This protein binds this small molecule.
Small molecule (SMILES): OC[C@H]1O[C@@H](O)[C@H](O)[C@@H](O)[C@@H]1O

Sequence of chain 1.B:
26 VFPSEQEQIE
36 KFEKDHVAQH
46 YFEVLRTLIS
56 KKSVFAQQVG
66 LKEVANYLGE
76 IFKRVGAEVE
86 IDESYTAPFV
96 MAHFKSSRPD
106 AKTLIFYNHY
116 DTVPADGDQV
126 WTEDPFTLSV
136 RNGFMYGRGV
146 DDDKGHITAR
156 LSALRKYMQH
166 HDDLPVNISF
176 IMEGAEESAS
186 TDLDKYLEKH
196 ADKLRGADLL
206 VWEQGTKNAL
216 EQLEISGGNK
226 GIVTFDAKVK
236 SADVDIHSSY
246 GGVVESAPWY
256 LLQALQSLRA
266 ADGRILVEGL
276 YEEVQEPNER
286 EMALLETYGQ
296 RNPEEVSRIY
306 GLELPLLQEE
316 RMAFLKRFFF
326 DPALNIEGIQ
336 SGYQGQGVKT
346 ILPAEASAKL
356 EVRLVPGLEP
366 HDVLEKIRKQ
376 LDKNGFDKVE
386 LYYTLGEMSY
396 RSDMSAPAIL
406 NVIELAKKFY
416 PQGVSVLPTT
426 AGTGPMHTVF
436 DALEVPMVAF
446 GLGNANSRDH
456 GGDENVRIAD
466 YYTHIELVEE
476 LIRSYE

Binding-site contacts:
Ligand atom C3 contacts residue PRO402 of chain 1.B at 4.2 Å (hydrophobic).
Ligand atom O6 contacts residue TYR480 of chain 1.B at 3.8 Å.
Ligand atom O2 contacts residue PRO402 of chain 1.B at 3.3 Å.
Ligand atom C2 contacts residue LYS107 of chain 1.B at 4.1 Å.
Ligand atom O1 contacts residue ALA403 of chain 1.B at 4.5 Å.
Ligand atom O5 contacts residue LYS107 of chain 1.B at 3.7 Å.
Ligand atom O5 contacts residue ASP203 of chain 1.B at 3.7 Å.
Ligand atom C6 contacts residue SER479 of chain 1.B at 3.0 Å.
Ligand atom O1 contacts residue TYR480 of chain 1.B at 4.3 Å.
Ligand atom C1 contacts residue ASP203 of chain 1.B at 3.3 Å.
Ligand atom C5 contacts residue TYR480 of chain 1.B at 4.3 Å (hydrophobic).
Ligand atom C5 contacts residue ASN406 of chain 1.B at 3.6 Å.
Ligand atom C6 contacts residue ASN406 of chain 1.B at 3.7 Å.
Ligand atom O4 contacts residue ASN406 of chain 1.B at 3.3 Å.
Ligand atom O5 contacts residue TYR480 of chain 1.B at 3.6 Å.
Ligand atom O6 contacts residue SER479 of chain 1.B at 2.9 Å (h-bond).
Ligand atom O1 contacts residue LYS107 of chain 1.B at 2.9 Å (salt-bridge).
Ligand atom C3 contacts residue ASN406 of chain 1.B at 4.1 Å.
Ligand atom O2 contacts residue ALA403 of chain 1.B at 3.8 Å.
Ligand atom C5 contacts residue SER479 of chain 1.B at 4.4 Å.
Ligand atom C1 contacts residue LYS107 of chain 1.B at 3.8 Å.
Ligand atom C1 contacts residue TYR480 of chain 1.B at 4.4 Å (hydrophobic).
Ligand atom C1 contacts residue ALA403 of chain 1.B at 4.2 Å (hydrophobic).
Ligand atom O1 contacts residue ASP203 of chain 1.B at 2.6 Å (salt-bridge).
Ligand atom O3 contacts residue PRO402 of chain 1.B at 4.4 Å.
Ligand atom C4 contacts residue ASN406 of chain 1.B at 4.1 Å.
Ligand atom C6 contacts residue TYR480 of chain 1.B at 4.0 Å (hydrophobic).